Sequence of chain 11.E:
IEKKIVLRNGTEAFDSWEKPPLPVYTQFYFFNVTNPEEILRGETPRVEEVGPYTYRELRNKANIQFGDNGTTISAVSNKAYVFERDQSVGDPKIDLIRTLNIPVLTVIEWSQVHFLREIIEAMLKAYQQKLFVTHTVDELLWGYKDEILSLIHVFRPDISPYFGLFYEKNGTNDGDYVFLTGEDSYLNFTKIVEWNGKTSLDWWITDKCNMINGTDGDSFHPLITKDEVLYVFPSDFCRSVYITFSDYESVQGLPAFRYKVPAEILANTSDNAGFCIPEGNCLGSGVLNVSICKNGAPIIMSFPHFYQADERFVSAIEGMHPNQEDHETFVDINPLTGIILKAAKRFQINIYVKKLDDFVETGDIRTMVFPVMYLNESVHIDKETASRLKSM

Binding-site contacts:
Ligand atom N2 contacts residue ASN200 of chain 11.E at 3.3 Å (h-bond).
Ligand atom C4 contacts residue ASN200 of chain 11.E at 3.8 Å.
Ligand atom C6 contacts residue ASN200 of chain 11.E at 3.3 Å.
Ligand atom C7 contacts residue LEU192 of chain 11.E at 3.8 Å (hydrophobic).
Ligand atom O7 contacts residue LYS203 of chain 11.E at 4.0 Å.
Ligand atom C2 contacts residue LEU192 of chain 11.E at 4.3 Å (hydrophobic).
Ligand atom C6 contacts residue LEU199 of chain 11.E at 4.1 Å (hydrophobic).
Ligand atom C6 contacts residue SER197 of chain 11.E at 4.3 Å.
Ligand atom C5 contacts residue ASN200 of chain 11.E at 3.3 Å.
Ligand atom O6 contacts residue ASN200 of chain 11.E at 3.0 Å (h-bond).
Ligand atom O5 contacts residue SER197 of chain 11.E at 4.0 Å.
Ligand atom C8 contacts residue LEU192 of chain 11.E at 3.7 Å (hydrophobic).
Ligand atom C2 contacts residue ASN200 of chain 11.E at 2.5 Å.
Ligand atom N2 contacts residue LEU192 of chain 11.E at 3.5 Å.
Ligand atom O7 contacts residue ASN200 of chain 11.E at 3.3 Å (h-bond).
Ligand atom C5 contacts residue SER197 of chain 11.E at 4.2 Å.
Ligand atom C1 contacts residue LEU192 of chain 11.E at 3.9 Å (hydrophobic).
Ligand atom C8 contacts residue VAL205 of chain 11.E at 3.7 Å (hydrophobic).
Ligand atom C1 contacts residue ASN200 of chain 11.E at 1.4 Å.
Ligand atom C3 contacts residue ASN200 of chain 11.E at 3.7 Å.
Ligand atom O5 contacts residue ASN200 of chain 11.E at 2.5 Å (h-bond).
Ligand atom C7 contacts residue ASN200 of chain 11.E at 3.6 Å.

The small molecule below binds the protein below.
Small molecule (SMILES): CC(=O)N[C@@H]1[C@@H](O)[C@H](O)[C@@H](CO)O[C@H]1O